Sequence of chain 1.A:
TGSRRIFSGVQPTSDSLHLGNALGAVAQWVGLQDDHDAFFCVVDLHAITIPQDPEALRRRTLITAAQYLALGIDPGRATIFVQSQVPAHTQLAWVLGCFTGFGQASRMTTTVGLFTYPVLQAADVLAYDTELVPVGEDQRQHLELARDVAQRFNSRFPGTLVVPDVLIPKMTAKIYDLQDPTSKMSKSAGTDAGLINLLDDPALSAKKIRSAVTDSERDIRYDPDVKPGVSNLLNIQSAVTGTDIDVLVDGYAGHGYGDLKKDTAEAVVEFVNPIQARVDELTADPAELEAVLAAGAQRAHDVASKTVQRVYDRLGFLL

Binding-site contacts:
Ligand atom C9 contacts residue PHE11 of chain 1.A at 3.4 Å (hydrophobic).
Ligand atom N2 contacts residue GLN138 of chain 1.A at 3.6 Å.
Ligand atom C12 contacts residue GLN138 of chain 1.A at 3.3 Å.
Ligand atom F contacts residue GLN138 of chain 1.A at 3.5 Å.
Ligand atom C1 contacts residue GLN156 of chain 1.A at 3.7 Å.
Ligand atom N contacts residue GLN15 of chain 1.A at 3.5 Å (h-bond).
Ligand atom C5 contacts residue GLN156 of chain 1.A at 3.4 Å.
Ligand atom O1 contacts residue MG1 of chain 1.C at 3.5 Å.
Ligand atom C8 contacts residue GLN138 of chain 1.A at 3.6 Å.
Ligand atom C4 contacts residue THR53 of chain 1.A at 3.8 Å.
Ligand atom C4 contacts residue GLN15 of chain 1.A at 3.2 Å.
Ligand atom C11 contacts residue VAL152 of chain 1.A at 3.6 Å (hydrophobic).
Ligand atom N2 contacts residue HIS50 of chain 1.A at 3.5 Å (h-bond).
Ligand atom C2 contacts residue GLN138 of chain 1.A at 3.4 Å.
Ligand atom C7 contacts residue HIS50 of chain 1.A at 3.3 Å.
Ligand atom N2 contacts residue ASP141 of chain 1.A at 3.0 Å (salt-bridge).
Ligand atom F contacts residue GLY13 of chain 1.A at 3.6 Å.
Ligand atom O contacts residue HIS50 of chain 1.A at 3.3 Å (h-bond).
Ligand atom C10 contacts residue SER12 of chain 1.A at 3.7 Å.
Ligand atom C10 contacts residue GLY13 of chain 1.A at 3.7 Å.
Ligand atom C2 contacts residue GLN156 of chain 1.A at 3.4 Å.
Ligand atom F contacts residue GLN156 of chain 1.A at 3.5 Å.
Ligand atom N contacts residue TYR134 of chain 1.A at 3.2 Å.
Ligand atom C3 contacts residue TYR134 of chain 1.A at 3.4 Å (hydrophobic).
Ligand atom C11 contacts residue GLY13 of chain 1.A at 3.6 Å.
Ligand atom N1 contacts residue TYR134 of chain 1.A at 3.5 Å.
Ligand atom N contacts residue HIS50 of chain 1.A at 2.9 Å (h-bond).
Ligand atom C4 contacts residue TYR134 of chain 1.A at 3.5 Å (hydrophobic).
Ligand atom C7 contacts residue GLN138 of chain 1.A at 3.8 Å.
Ligand atom C contacts residue GLN15 of chain 1.A at 3.7 Å.
Ligand atom C13 contacts residue GLN138 of chain 1.A at 3.4 Å.
Ligand atom C6 contacts residue GLN138 of chain 1.A at 3.7 Å.
Ligand atom C10 contacts residue PHE11 of chain 1.A at 3.7 Å (hydrophobic).
Ligand atom C12 contacts residue GLY13 of chain 1.A at 3.7 Å.
Ligand atom O1 contacts residue ATP1 of chain 1.B at 3.6 Å.
Ligand atom C3 contacts residue HIS50 of chain 1.A at 3.6 Å.
Ligand atom O1 contacts residue GLN156 of chain 1.A at 2.4 Å (h-bond).
Ligand atom C10 contacts residue VAL142 of chain 1.A at 3.7 Å (hydrophobic).
Ligand atom F contacts residue VAL152 of chain 1.A at 3.7 Å.
Ligand atom C7 contacts residue ASP141 of chain 1.A at 3.8 Å.

A small-molecule ligand and the protein it binds are described below.
Small molecule (SMILES): CNC1=NC(=O)[C@H]([C@H](C)c2c[nH]c3cccc(F)c23)O1